Sequence of chain 1.C:
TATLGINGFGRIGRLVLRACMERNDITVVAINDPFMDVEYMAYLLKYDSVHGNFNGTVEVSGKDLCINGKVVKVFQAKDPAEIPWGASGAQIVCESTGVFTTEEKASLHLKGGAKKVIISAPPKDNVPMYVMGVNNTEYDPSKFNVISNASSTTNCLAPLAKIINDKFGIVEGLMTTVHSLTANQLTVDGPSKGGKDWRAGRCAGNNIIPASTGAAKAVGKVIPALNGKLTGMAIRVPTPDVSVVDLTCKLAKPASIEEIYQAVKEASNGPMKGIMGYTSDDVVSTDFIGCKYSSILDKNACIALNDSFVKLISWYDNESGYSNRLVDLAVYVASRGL

Binding-site contacts:
Ligand atom O1P contacts residue HIS200 of chain 1.C at 4.5 Å.
Ligand atom O2P contacts residue THR234 of chain 1.C at 2.8 Å (h-bond).
Ligand atom O4P contacts residue THR174 of chain 1.C at 3.4 Å.
Ligand atom C2 contacts residue SER173 of chain 1.C at 3.4 Å.
Ligand atom O1P contacts residue THR174 of chain 1.C at 2.9 Å (h-bond).
Ligand atom P contacts residue SER172 of chain 1.C at 3.7 Å.
Ligand atom O2 contacts residue NAD1 of chain 1.K at 3.0 Å (h-bond).
Ligand atom C3 contacts residue HIS200 of chain 1.C at 4.3 Å.
Ligand atom O2P contacts residue THR174 of chain 1.C at 2.7 Å (h-bond).
Ligand atom P contacts residue THR174 of chain 1.C at 3.3 Å.
Ligand atom O2P contacts residue HIS200 of chain 1.C at 4.2 Å.
Ligand atom C1 contacts residue HIS200 of chain 1.C at 3.8 Å.
Ligand atom C2 contacts residue NAD1 of chain 1.K at 4.2 Å.
Ligand atom C2 contacts residue HIS200 of chain 1.C at 3.0 Å.
Ligand atom C3 contacts residue SER173 of chain 1.C at 3.2 Å.
Ligand atom C2 contacts residue THR174 of chain 1.C at 4.2 Å.
Ligand atom C2 contacts residue ARG257 of chain 1.C at 4.4 Å.
Ligand atom C3 contacts residue THR174 of chain 1.C at 4.0 Å.
Ligand atom O1 contacts residue NAD1 of chain 1.K at 4.0 Å.
Ligand atom O4P contacts residue SER172 of chain 1.C at 2.7 Å (h-bond).
Ligand atom O1 contacts residue THR203 of chain 1.C at 3.4 Å.
Ligand atom O1P contacts residue SER173 of chain 1.C at 3.5 Å (h-bond).
Ligand atom O1 contacts residue ARG257 of chain 1.C at 3.0 Å (salt-bridge).
Ligand atom C1 contacts residue NAD1 of chain 1.K at 4.3 Å.
Ligand atom P contacts residue THR234 of chain 1.C at 3.3 Å.
Ligand atom O4P contacts residue ALA236 of chain 1.C at 3.6 Å.
Ligand atom O2P contacts residue THR198 of chain 1.C at 4.3 Å.
Ligand atom C3 contacts residue SER172 of chain 1.C at 3.6 Å.
Ligand atom C3 contacts residue NAD1 of chain 1.K at 4.3 Å.
Ligand atom O2 contacts residue HIS200 of chain 1.C at 2.8 Å (h-bond).
Ligand atom C1 contacts residue ARG257 of chain 1.C at 3.6 Å.
Ligand atom O4P contacts residue THR234 of chain 1.C at 2.8 Å (h-bond).
Ligand atom O3P contacts residue SER172 of chain 1.C at 4.3 Å.
Ligand atom O3P contacts residue THR234 of chain 1.C at 3.4 Å (h-bond).
Ligand atom O2 contacts residue ASN339 of chain 1.C at 3.8 Å.
Ligand atom O1P contacts residue SER172 of chain 1.C at 3.3 Å (h-bond).
Ligand atom O2 contacts residue SER173 of chain 1.C at 2.7 Å (h-bond).
Ligand atom O1 contacts residue HIS200 of chain 1.C at 3.6 Å.
Ligand atom O4P contacts residue THR175 of chain 1.C at 4.5 Å.

A small-molecule ligand and the protein it binds are described below.
Small molecule (SMILES): O=C[C@H](O)COP(=O)(O)O